This small molecule binds to this protein.
Small molecule (SMILES): CSCC[C@H](NC(=O)[C@@H]1CCCN1C(=O)[C@H](CC(C)C)NC(=O)[C@H](CC(C)C)NC(=O)[C@H](CCCCN)NC(=O)[C@H](C)NC(=O)[C@H](CCCCN)NC(=O)[C@@H](N)CCCN=C(N)N)C(=O)N[C@@H](CCC(=O)O)C(=O)N[C@@H](CCC(=O)O)C(=O)N[C@@H](C)C(=O)N[C@@H](CC(C)C)C(=O)N[C@@H](CC(C)C)C(=O)N1CCC[C@H]1C=O

Sequence of chain 3.C:
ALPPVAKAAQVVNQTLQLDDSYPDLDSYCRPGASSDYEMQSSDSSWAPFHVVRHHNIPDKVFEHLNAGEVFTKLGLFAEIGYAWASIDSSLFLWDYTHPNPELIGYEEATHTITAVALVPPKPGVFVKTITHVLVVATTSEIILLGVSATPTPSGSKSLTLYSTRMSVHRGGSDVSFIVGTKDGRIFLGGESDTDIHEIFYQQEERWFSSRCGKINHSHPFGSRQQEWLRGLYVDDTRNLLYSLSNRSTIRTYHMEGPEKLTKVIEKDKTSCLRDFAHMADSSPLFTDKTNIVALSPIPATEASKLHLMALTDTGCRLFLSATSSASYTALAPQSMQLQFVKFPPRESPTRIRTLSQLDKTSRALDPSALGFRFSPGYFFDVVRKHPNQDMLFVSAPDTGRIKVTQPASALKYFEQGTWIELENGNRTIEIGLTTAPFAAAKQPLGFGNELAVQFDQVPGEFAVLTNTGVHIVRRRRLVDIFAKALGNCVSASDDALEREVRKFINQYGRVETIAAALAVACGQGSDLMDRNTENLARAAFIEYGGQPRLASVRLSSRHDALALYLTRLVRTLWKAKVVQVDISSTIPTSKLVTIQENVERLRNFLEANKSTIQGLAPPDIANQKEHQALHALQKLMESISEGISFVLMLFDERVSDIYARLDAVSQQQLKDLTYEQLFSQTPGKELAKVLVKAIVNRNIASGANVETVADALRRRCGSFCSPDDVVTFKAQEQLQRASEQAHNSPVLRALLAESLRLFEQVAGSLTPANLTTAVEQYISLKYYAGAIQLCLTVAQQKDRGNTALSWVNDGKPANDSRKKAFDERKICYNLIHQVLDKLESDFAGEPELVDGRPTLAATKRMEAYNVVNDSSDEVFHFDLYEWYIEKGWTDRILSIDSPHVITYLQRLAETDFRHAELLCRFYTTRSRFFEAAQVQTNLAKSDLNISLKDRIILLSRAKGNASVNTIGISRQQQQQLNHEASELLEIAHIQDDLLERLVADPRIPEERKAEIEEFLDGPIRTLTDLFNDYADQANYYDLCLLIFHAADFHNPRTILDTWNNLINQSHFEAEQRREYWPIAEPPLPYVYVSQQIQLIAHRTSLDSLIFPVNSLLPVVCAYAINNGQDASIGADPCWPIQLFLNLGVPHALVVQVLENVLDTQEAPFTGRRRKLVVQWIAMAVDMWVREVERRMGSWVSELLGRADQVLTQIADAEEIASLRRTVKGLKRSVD

Binding-site contacts:
Ligand atom O contacts residue GLY105 of chain 3.C at 3.7 Å.
Ligand atom O contacts residue PHE126 of chain 3.C at 3.4 Å.
Ligand atom C contacts residue ILE130 of chain 3.C at 3.9 Å (hydrophobic).
Ligand atom C contacts residue VAL127 of chain 3.C at 3.7 Å (hydrophobic).
Ligand atom CE contacts residue ARG165 of chain 3.C at 3.8 Å.
Ligand atom C contacts residue GLY105 of chain 3.C at 3.8 Å.
Ligand atom O contacts residue LEU161 of chain 3.C at 3.4 Å (h-bond).
Ligand atom O contacts residue GLN203 of chain 3.C at 3.5 Å (h-bond).
Ligand atom CB contacts residue ILE104 of chain 3.C at 3.6 Å (hydrophobic).
Ligand atom CB contacts residue GLY105 of chain 3.C at 3.2 Å.
Ligand atom CD contacts residue GLN203 of chain 3.C at 3.5 Å.
Ligand atom CD2 contacts residue LEU161 of chain 3.C at 3.6 Å (hydrophobic).
Ligand atom CA contacts residue ILE130 of chain 3.C at 3.5 Å (hydrophobic).
Ligand atom CD2 contacts residue PHE126 of chain 3.C at 3.4 Å (hydrophobic).
Ligand atom O contacts residue ILE130 of chain 3.C at 3.7 Å.
Ligand atom OE1 contacts residue ARG165 of chain 3.C at 2.9 Å (salt-bridge).
Ligand atom O contacts residue VAL127 of chain 3.C at 2.5 Å (h-bond).
Ligand atom N contacts residue GLY105 of chain 3.C at 2.8 Å (h-bond).
Ligand atom CA contacts residue GLY105 of chain 3.C at 3.6 Å.
Ligand atom O contacts residue VAL127 of chain 3.C at 3.5 Å.
Ligand atom O contacts residue SER163 of chain 3.C at 3.1 Å (h-bond).
Ligand atom CB contacts residue VAL125 of chain 3.C at 3.3 Å (hydrophobic).
Ligand atom CD1 contacts residue GLY124 of chain 3.C at 3.9 Å.
Ligand atom SD contacts residue ARG165 of chain 3.C at 3.5 Å.
Ligand atom CA contacts residue PHE126 of chain 3.C at 3.9 Å (hydrophobic).
Ligand atom CB contacts residue TYR162 of chain 3.C at 3.5 Å (hydrophobic).
Ligand atom N contacts residue SER163 of chain 3.C at 3.9 Å.
Ligand atom CA contacts residue SER163 of chain 3.C at 3.7 Å.
Ligand atom CA contacts residue GLY105 of chain 3.C at 3.9 Å.
Ligand atom N contacts residue VAL125 of chain 3.C at 3.5 Å (h-bond).
Ligand atom N contacts residue LEU161 of chain 3.C at 3.2 Å (h-bond).
Ligand atom CD1 contacts residue TYR162 of chain 3.C at 3.5 Å (hydrophobic).
Ligand atom CG contacts residue TYR162 of chain 3.C at 3.9 Å (hydrophobic).
Ligand atom CA contacts residue LEU161 of chain 3.C at 3.5 Å (hydrophobic).
Ligand atom CB contacts residue ILE130 of chain 3.C at 3.6 Å (hydrophobic).
Ligand atom CA contacts residue VAL125 of chain 3.C at 3.4 Å (hydrophobic).
Ligand atom O contacts residue TYR162 of chain 3.C at 3.6 Å.
Ligand atom CD contacts residue ARG165 of chain 3.C at 3.8 Å.
Ligand atom CD1 contacts residue GLN203 of chain 3.C at 3.5 Å.
Ligand atom C contacts residue LEU161 of chain 3.C at 3.9 Å (hydrophobic).